The small molecule below binds the protein below.
Small molecule (SMILES): O=S(=O)(O)C[C@H](O)CNC1CCCCC1

Binding-site contacts:
Ligand atom OAD contacts residue GLN64 of chain 1.B at 4.4 Å.
Ligand atom SAO contacts residue LYS63 of chain 1.B at 4.5 Å.
Ligand atom OAA contacts residue GLU65 of chain 1.B at 3.9 Å.
Ligand atom OAB contacts residue LYS63 of chain 1.B at 3.3 Å (salt-bridge).
Ligand atom OAB contacts residue ARG62 of chain 1.B at 3.0 Å.
Ligand atom SAO contacts residue GLU65 of chain 1.B at 4.2 Å.
Ligand atom SAO contacts residue GLN64 of chain 1.B at 4.1 Å.
Ligand atom OAD contacts residue ARG62 of chain 1.B at 4.2 Å.
Ligand atom OAB contacts residue GLU65 of chain 1.B at 3.0 Å (salt-bridge).
Ligand atom CAK contacts residue GLN64 of chain 1.B at 3.8 Å.
Ligand atom CAK contacts residue GLU65 of chain 1.B at 4.3 Å.
Ligand atom OAD contacts residue LYS63 of chain 1.B at 4.3 Å.
Ligand atom SAO contacts residue ARG62 of chain 1.B at 4.0 Å.
Ligand atom OAA contacts residue ARG62 of chain 1.B at 3.4 Å.
Ligand atom OAB contacts residue GLN64 of chain 1.B at 2.9 Å (h-bond).

Sequence of chain 1.B:
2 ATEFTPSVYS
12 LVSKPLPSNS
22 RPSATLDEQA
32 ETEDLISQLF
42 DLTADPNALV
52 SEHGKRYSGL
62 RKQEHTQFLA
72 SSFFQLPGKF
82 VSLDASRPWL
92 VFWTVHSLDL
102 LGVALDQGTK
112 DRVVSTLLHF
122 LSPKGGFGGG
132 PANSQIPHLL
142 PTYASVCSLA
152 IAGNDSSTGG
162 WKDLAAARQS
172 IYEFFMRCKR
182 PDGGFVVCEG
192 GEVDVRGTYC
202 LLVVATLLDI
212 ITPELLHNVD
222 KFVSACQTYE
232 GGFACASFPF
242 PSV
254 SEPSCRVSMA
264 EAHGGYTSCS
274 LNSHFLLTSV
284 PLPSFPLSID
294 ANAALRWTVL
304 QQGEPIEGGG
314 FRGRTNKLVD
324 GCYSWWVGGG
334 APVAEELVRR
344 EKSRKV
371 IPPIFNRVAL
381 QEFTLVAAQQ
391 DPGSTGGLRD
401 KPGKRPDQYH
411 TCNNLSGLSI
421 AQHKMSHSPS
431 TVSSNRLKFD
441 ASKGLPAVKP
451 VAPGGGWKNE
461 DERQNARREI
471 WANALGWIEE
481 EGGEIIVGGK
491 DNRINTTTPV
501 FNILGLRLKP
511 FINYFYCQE